A small-molecule ligand and the protein it binds are described below.
Small molecule (SMILES): O=C(O)c1ccc2c(c1)C(=O)N([C@H](Cc1cccc3ccccc13)C(=O)O)C2=O

Sequence of chain 1.A:
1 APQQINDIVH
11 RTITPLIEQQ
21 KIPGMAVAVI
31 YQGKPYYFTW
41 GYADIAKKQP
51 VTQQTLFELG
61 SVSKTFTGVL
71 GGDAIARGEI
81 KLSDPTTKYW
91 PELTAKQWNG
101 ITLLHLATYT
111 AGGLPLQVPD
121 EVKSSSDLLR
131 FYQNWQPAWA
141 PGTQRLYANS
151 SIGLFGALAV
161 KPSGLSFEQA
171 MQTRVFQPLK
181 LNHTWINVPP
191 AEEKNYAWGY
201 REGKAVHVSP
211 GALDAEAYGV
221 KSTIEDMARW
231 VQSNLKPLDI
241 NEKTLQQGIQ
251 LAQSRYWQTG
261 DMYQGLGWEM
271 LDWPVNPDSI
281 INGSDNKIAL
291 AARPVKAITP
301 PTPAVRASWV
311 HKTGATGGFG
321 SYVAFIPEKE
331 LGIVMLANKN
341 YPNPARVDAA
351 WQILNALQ

Binding-site contacts:
Ligand atom CAR contacts residue GLY317 of chain 1.A at 3.8 Å.
Ligand atom CBA contacts residue THR316 of chain 1.A at 3.8 Å.
Ligand atom OXT contacts residue PO41 of chain 1.G at 2.7 Å (h-bond).
Ligand atom OXT contacts residue ALA315 of chain 1.A at 3.5 Å (h-bond).
Ligand atom CAZ contacts residue ALA315 of chain 1.A at 3.4 Å (hydrophobic).
Ligand atom CAK contacts residue TYR218 of chain 1.A at 3.6 Å (hydrophobic).
Ligand atom O contacts residue GLY314 of chain 1.A at 3.6 Å.
Ligand atom CAP contacts residue GLY317 of chain 1.A at 3.6 Å.
Ligand atom C contacts residue SER61 of chain 1.A at 3.4 Å.
Ligand atom C contacts residue ALA315 of chain 1.A at 3.4 Å (hydrophobic).
Ligand atom CA contacts residue ALA315 of chain 1.A at 3.9 Å (hydrophobic).
Ligand atom OAC contacts residue SER61 of chain 1.A at 2.9 Å (h-bond).
Ligand atom CAO contacts residue TYR218 of chain 1.A at 3.4 Å (hydrophobic).
Ligand atom O contacts residue PO41 of chain 1.G at 3.6 Å.
Ligand atom CB contacts residue PO41 of chain 1.G at 3.5 Å.
Ligand atom OAE contacts residue GLY317 of chain 1.A at 2.8 Å (h-bond).
Ligand atom OAC contacts residue ASN149 of chain 1.A at 3.2 Å (h-bond).
Ligand atom CBA contacts residue ALA315 of chain 1.A at 3.3 Å (hydrophobic).
Ligand atom OAE contacts residue THR316 of chain 1.A at 3.8 Å.
Ligand atom N contacts residue ALA315 of chain 1.A at 3.2 Å (h-bond).
Ligand atom CD1 contacts residue LEU116 of chain 1.A at 3.8 Å (hydrophobic).
Ligand atom CAH contacts residue LEU290 of chain 1.A at 3.9 Å (hydrophobic).
Ligand atom CAN contacts residue LEU290 of chain 1.A at 3.9 Å (hydrophobic).
Ligand atom CAP contacts residue THR316 of chain 1.A at 3.4 Å.
Ligand atom OAA contacts residue VAL208 of chain 1.A at 3.7 Å.
Ligand atom CA contacts residue PO41 of chain 1.G at 3.8 Å.
Ligand atom OAD contacts residue ALA315 of chain 1.A at 3.7 Å.
Ligand atom CAV contacts residue ALA315 of chain 1.A at 3.4 Å (hydrophobic).
Ligand atom CAW contacts residue ALA315 of chain 1.A at 3.2 Å (hydrophobic).
Ligand atom O contacts residue SER61 of chain 1.A at 2.4 Å (h-bond).
Ligand atom CAH contacts residue ASN286 of chain 1.A at 3.8 Å.
Ligand atom CD1 contacts residue ASN149 of chain 1.A at 3.7 Å.
Ligand atom CAX contacts residue LEU116 of chain 1.A at 3.6 Å (hydrophobic).
Ligand atom O contacts residue ALA315 of chain 1.A at 2.9 Å (h-bond).
Ligand atom CAI contacts residue GLN117 of chain 1.A at 3.4 Å.
Ligand atom CAM contacts residue LEU116 of chain 1.A at 3.5 Å (hydrophobic).
Ligand atom C contacts residue PO41 of chain 1.G at 3.4 Å.
Ligand atom CAI contacts residue LEU116 of chain 1.A at 3.6 Å (hydrophobic).
Ligand atom CAV contacts residue SER61 of chain 1.A at 3.8 Å.
Ligand atom CAM contacts residue GLN117 of chain 1.A at 3.3 Å.